A protein and the small-molecule ligand that binds it are described below.
Small molecule (SMILES): CC(=O)N[C@H]1[C@H](O[C@H]2[C@H](O)[C@@H](NC(C)=O)CO[C@@H]2CO)O[C@H](CO)[C@@H](O)[C@@H]1O

Binding-site contacts:
Ligand atom C2 contacts residue ASN246 of chain 1.A at 2.4 Å.
Ligand atom O5 contacts residue ASN246 of chain 1.A at 2.3 Å (h-bond).
Ligand atom C1 contacts residue ASN246 of chain 1.A at 1.4 Å.
Ligand atom C4 contacts residue ASN246 of chain 1.A at 4.2 Å.
Ligand atom C7 contacts residue ASN246 of chain 1.A at 3.5 Å.
Ligand atom C6 contacts residue ASN249 of chain 1.A at 3.9 Å.
Ligand atom O7 contacts residue ASN246 of chain 1.A at 3.6 Å.
Ligand atom N2 contacts residue ASN246 of chain 1.A at 2.9 Å (h-bond).
Ligand atom C3 contacts residue ASN246 of chain 1.A at 3.8 Å.
Ligand atom O6 contacts residue THR248 of chain 1.A at 4.2 Å.
Ligand atom O5 contacts residue THR248 of chain 1.A at 4.3 Å.
Ligand atom C5 contacts residue THR248 of chain 1.A at 4.3 Å.
Ligand atom C5 contacts residue ASN246 of chain 1.A at 3.6 Å.
Ligand atom O5 contacts residue ASN249 of chain 1.A at 3.9 Å.
Ligand atom C6 contacts residue THR248 of chain 1.A at 4.1 Å.

Sequence of chain 1.A:
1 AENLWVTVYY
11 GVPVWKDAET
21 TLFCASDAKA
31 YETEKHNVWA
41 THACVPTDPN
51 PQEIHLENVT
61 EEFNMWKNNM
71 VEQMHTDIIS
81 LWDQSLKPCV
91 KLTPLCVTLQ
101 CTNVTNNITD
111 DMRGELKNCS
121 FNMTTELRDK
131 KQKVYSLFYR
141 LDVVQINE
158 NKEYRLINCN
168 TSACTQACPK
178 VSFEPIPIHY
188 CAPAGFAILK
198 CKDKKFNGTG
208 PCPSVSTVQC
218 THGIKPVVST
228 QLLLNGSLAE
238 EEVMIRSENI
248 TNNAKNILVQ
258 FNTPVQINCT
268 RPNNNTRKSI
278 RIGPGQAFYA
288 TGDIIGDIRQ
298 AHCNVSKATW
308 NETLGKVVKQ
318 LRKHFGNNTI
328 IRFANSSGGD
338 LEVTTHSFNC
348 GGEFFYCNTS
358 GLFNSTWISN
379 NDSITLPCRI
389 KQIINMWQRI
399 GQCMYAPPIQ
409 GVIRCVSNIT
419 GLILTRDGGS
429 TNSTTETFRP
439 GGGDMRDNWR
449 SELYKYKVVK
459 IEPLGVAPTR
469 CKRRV